Binding-site contacts:
Ligand atom C7 contacts residue ASN801 of chain 1.B at 3.7 Å.
Ligand atom C2 contacts residue SER803 of chain 1.B at 4.4 Å.
Ligand atom C1 contacts residue ASN801 of chain 1.B at 1.4 Å.
Ligand atom C4 contacts residue ASN801 of chain 1.B at 4.2 Å.
Ligand atom N2 contacts residue SER803 of chain 1.B at 4.5 Å.
Ligand atom C1 contacts residue SER803 of chain 1.B at 3.6 Å.
Ligand atom C3 contacts residue ASN801 of chain 1.B at 3.8 Å.
Ligand atom C5 contacts residue ASN801 of chain 1.B at 3.6 Å.
Ligand atom C5 contacts residue SER803 of chain 1.B at 4.4 Å.
Ligand atom C2 contacts residue ASN801 of chain 1.B at 2.5 Å.
Ligand atom O5 contacts residue ASN801 of chain 1.B at 2.3 Å (h-bond).
Ligand atom O7 contacts residue ASN801 of chain 1.B at 4.1 Å.
Ligand atom N2 contacts residue ASN801 of chain 1.B at 2.9 Å (h-bond).
Ligand atom O5 contacts residue SER803 of chain 1.B at 4.2 Å.

Sequence of chain 1.B:
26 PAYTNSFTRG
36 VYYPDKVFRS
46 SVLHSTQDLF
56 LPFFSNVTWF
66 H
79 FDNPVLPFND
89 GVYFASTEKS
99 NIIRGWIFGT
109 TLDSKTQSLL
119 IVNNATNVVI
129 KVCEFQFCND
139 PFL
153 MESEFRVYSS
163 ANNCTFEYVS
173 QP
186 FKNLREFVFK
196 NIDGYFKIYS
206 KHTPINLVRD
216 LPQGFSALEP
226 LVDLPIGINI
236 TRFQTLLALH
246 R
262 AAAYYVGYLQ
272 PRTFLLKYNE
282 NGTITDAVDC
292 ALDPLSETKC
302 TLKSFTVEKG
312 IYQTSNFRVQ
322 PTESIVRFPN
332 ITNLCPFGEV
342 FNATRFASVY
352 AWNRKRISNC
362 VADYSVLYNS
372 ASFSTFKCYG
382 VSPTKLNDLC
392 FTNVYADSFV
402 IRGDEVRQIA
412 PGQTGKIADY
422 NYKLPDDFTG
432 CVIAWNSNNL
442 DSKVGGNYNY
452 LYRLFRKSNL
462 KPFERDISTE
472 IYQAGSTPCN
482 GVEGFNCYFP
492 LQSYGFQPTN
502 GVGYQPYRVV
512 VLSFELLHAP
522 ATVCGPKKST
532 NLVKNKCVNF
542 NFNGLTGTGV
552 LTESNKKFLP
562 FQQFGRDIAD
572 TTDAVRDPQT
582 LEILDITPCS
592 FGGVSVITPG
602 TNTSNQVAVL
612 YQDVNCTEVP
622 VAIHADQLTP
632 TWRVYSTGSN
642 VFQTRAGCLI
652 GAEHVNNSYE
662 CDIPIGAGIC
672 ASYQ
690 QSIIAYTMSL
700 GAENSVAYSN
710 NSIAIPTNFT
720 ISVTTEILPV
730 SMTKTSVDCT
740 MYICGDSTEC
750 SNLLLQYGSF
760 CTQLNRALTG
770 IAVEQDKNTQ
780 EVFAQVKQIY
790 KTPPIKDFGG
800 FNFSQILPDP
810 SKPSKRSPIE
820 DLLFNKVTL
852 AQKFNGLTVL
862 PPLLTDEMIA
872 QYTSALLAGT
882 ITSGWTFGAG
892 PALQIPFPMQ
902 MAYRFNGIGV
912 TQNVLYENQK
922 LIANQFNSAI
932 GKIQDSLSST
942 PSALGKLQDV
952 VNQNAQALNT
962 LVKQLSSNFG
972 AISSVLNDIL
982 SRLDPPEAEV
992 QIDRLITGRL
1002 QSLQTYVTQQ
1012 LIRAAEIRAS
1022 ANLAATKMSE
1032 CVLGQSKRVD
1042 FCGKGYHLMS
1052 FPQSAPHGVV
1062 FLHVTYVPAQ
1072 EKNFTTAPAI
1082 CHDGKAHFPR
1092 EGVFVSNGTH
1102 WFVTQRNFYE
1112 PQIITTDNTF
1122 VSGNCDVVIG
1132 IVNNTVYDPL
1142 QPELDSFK

A small-molecule ligand and the protein it binds are described below.
Small molecule (SMILES): CC(=O)N[C@H]1[C@H](O[C@H]2[C@H](O)[C@@H](NC(C)=O)CO[C@@H]2CO)O[C@H](CO)[C@@H](O)[C@@H]1O